The small molecule below binds the protein below.
Small molecule (SMILES): CC(=O)N[C@@H]1[C@@H](O)[C@H](O)[C@@H](CO)O[C@H]1O

Sequence of chain 1.C:
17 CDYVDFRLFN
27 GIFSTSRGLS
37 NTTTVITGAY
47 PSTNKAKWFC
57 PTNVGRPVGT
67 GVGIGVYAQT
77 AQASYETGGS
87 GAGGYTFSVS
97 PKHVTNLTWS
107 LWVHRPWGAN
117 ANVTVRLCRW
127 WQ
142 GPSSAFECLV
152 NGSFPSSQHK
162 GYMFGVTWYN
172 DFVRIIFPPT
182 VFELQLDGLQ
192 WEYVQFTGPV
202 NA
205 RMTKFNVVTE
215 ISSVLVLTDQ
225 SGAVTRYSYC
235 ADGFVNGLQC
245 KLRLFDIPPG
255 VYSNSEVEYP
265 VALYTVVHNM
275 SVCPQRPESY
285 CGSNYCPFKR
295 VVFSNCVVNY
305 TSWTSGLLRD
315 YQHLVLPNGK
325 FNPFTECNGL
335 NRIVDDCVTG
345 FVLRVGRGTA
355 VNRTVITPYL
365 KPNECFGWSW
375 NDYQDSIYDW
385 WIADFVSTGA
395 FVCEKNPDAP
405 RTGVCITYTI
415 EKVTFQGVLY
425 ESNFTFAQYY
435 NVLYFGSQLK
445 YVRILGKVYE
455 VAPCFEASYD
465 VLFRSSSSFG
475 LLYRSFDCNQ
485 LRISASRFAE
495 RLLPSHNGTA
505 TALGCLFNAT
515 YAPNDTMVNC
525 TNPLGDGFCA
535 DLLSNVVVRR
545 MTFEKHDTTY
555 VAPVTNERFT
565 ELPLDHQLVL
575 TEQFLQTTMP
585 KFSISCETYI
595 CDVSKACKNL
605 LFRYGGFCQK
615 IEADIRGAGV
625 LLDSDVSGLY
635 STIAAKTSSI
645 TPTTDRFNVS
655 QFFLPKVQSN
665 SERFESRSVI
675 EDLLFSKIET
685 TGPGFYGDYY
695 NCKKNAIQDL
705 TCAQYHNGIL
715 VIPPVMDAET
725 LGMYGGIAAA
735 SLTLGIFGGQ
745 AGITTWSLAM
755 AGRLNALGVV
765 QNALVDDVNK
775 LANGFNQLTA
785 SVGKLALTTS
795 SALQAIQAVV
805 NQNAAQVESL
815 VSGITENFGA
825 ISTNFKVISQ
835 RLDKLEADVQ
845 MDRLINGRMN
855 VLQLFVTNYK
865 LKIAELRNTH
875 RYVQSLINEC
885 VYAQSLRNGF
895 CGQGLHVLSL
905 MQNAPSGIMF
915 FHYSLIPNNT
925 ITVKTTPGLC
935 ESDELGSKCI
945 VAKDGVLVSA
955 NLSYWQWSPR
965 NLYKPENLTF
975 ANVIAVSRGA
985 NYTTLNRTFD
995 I

Binding-site contacts:
Ligand atom O7 contacts residue PHE473 of chain 1.C at 3.2 Å (h-bond).
Ligand atom C8 contacts residue SER471 of chain 1.C at 4.3 Å.
Ligand atom C6 contacts residue PHE511 of chain 1.C at 3.9 Å (hydrophobic).
Ligand atom C2 contacts residue ASN512 of chain 1.C at 3.9 Å.
Ligand atom C6 contacts residue ASN512 of chain 1.C at 4.0 Å.
Ligand atom O5 contacts residue ASN512 of chain 1.C at 2.7 Å (h-bond).
Ligand atom O6 contacts residue ASN512 of chain 1.C at 3.9 Å.
Ligand atom O5 contacts residue PHE511 of chain 1.C at 4.3 Å.
Ligand atom C7 contacts residue SER472 of chain 1.C at 4.4 Å.
Ligand atom C7 contacts residue PHE473 of chain 1.C at 4.2 Å (hydrophobic).
Ligand atom O7 contacts residue SER471 of chain 1.C at 4.0 Å.
Ligand atom O7 contacts residue ASN512 of chain 1.C at 4.0 Å.
Ligand atom O7 contacts residue SER472 of chain 1.C at 3.5 Å.
Ligand atom C7 contacts residue ASN512 of chain 1.C at 3.9 Å.
Ligand atom C1 contacts residue ASN512 of chain 1.C at 3.4 Å.
Ligand atom N2 contacts residue ASN512 of chain 1.C at 3.3 Å (h-bond).
Ligand atom C5 contacts residue ASN512 of chain 1.C at 3.4 Å.
Ligand atom C7 contacts residue SER471 of chain 1.C at 4.2 Å.
Ligand atom O6 contacts residue PHE511 of chain 1.C at 3.3 Å.